Binding-site contacts:
Ligand atom O5 contacts residue SER990 of chain 1.C at 4.1 Å.
Ligand atom O5 contacts residue PHE993 of chain 1.C at 4.3 Å.
Ligand atom O6 contacts residue ASN988 of chain 1.C at 4.5 Å.
Ligand atom O5 contacts residue ASN988 of chain 1.C at 2.3 Å (h-bond).
Ligand atom O6 contacts residue PHE993 of chain 1.C at 4.3 Å.
Ligand atom C7 contacts residue ASN988 of chain 1.C at 3.2 Å.
Ligand atom O6 contacts residue ILE892 of chain 1.C at 4.5 Å.
Ligand atom C3 contacts residue ASN988 of chain 1.C at 3.8 Å.
Ligand atom C8 contacts residue ASN988 of chain 1.C at 4.1 Å.
Ligand atom C4 contacts residue ASN988 of chain 1.C at 4.2 Å.
Ligand atom C2 contacts residue ASN988 of chain 1.C at 2.5 Å.
Ligand atom C1 contacts residue SER990 of chain 1.C at 3.6 Å.
Ligand atom O7 contacts residue ASN988 of chain 1.C at 3.5 Å (h-bond).
Ligand atom C5 contacts residue ASN988 of chain 1.C at 3.6 Å.
Ligand atom C1 contacts residue ASN988 of chain 1.C at 1.4 Å.
Ligand atom N2 contacts residue ASN988 of chain 1.C at 2.6 Å (h-bond).

Sequence of chain 1.C:
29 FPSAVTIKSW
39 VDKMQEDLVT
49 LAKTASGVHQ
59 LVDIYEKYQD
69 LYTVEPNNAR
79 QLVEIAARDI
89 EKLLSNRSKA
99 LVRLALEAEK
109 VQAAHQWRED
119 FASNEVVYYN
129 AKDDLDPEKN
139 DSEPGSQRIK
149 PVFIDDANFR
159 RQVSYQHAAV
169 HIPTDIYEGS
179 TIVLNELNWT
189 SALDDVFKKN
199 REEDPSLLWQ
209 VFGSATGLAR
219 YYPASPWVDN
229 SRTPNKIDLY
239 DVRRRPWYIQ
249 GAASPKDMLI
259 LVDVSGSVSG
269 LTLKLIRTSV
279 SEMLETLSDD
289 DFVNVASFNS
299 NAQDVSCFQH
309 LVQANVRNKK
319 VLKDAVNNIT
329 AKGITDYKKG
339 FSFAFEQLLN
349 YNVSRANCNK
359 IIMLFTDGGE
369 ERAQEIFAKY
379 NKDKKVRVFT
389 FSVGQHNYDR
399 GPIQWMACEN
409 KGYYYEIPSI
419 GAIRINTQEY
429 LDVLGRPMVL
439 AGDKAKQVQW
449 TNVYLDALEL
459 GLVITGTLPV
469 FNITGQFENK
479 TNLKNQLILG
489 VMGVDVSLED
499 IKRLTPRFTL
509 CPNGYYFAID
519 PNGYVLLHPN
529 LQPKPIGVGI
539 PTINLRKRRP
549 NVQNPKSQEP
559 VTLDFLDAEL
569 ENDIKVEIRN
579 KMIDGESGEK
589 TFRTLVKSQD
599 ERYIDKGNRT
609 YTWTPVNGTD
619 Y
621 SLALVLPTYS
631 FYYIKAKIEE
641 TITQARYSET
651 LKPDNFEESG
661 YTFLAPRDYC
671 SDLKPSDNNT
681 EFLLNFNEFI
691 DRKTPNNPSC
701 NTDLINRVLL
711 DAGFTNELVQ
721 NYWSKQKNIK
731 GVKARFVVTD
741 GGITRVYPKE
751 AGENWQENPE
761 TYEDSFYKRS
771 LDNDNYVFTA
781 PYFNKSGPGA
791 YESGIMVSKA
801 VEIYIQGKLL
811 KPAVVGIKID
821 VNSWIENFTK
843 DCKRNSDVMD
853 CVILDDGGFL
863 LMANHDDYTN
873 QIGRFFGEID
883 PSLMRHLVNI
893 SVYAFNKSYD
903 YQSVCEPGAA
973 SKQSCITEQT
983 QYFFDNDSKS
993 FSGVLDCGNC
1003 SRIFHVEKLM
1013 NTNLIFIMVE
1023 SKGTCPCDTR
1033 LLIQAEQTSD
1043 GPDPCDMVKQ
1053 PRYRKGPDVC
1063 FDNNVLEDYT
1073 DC

A small-molecule ligand and the protein it binds are described below.
Small molecule (SMILES): CC(=O)N[C@@H]1[C@@H](O)[C@H](O)[C@@H](CO)O[C@H]1O